Binding-site contacts:
Ligand atom C7 contacts residue ASN316 of chain 1.C at 3.5 Å.
Ligand atom O6 contacts residue ASP319 of chain 1.C at 3.3 Å (salt-bridge).
Ligand atom C2 contacts residue ASN316 of chain 1.C at 2.5 Å.
Ligand atom O6 contacts residue THR318 of chain 1.C at 4.3 Å.
Ligand atom C8 contacts residue GLY248 of chain 1.C at 4.4 Å.
Ligand atom C1 contacts residue ASN316 of chain 1.C at 1.4 Å.
Ligand atom C8 contacts residue ILE249 of chain 1.C at 3.8 Å (hydrophobic).
Ligand atom N2 contacts residue ASN316 of chain 1.C at 3.0 Å (h-bond).
Ligand atom C5 contacts residue ASN316 of chain 1.C at 3.7 Å.
Ligand atom C1 contacts residue ASP319 of chain 1.C at 3.7 Å.
Ligand atom O5 contacts residue ASP319 of chain 1.C at 3.3 Å (salt-bridge).
Ligand atom O5 contacts residue ASN316 of chain 1.C at 2.4 Å (h-bond).
Ligand atom C1 contacts residue THR318 of chain 1.C at 4.2 Å.
Ligand atom C5 contacts residue ASP319 of chain 1.C at 4.4 Å.
Ligand atom O5 contacts residue THR318 of chain 1.C at 4.5 Å.
Ligand atom C6 contacts residue ASP319 of chain 1.C at 3.9 Å.
Ligand atom O7 contacts residue ASN316 of chain 1.C at 3.7 Å.
Ligand atom C3 contacts residue ASN316 of chain 1.C at 3.8 Å.
Ligand atom C4 contacts residue ASN316 of chain 1.C at 4.2 Å.

The small molecule below binds the protein below.
Small molecule (SMILES): CC(=O)N[C@@H]1[C@@H](O)[C@H](O)[C@@H](CO)O[C@H]1O

Sequence of chain 1.C:
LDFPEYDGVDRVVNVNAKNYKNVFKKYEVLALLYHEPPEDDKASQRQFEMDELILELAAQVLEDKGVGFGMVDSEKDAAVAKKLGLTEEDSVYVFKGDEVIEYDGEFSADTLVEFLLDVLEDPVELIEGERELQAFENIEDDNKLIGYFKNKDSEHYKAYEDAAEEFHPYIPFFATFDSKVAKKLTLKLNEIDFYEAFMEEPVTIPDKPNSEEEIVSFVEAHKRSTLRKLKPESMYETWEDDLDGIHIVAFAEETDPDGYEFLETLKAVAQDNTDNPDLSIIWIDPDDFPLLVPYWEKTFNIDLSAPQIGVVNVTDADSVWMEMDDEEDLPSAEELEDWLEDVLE